Binding-site contacts:
Ligand atom C6 contacts residue PHE287 of chain 1.A at 3.5 Å (hydrophobic).
Ligand atom C11 contacts residue PHE287 of chain 1.A at 4.0 Å (hydrophobic).
Ligand atom N8 contacts residue TYR80 of chain 1.A at 3.9 Å.
Ligand atom N7 contacts residue PHE287 of chain 1.A at 3.9 Å.
Ligand atom C18 contacts residue ASN129 of chain 1.A at 3.8 Å.
Ligand atom C20 contacts residue ASN129 of chain 1.A at 4.0 Å.
Ligand atom O19 contacts residue ASN129 of chain 1.A at 3.2 Å (h-bond).
Ligand atom C21 contacts residue PHE255 of chain 1.A at 3.3 Å (hydrophobic).
Ligand atom N7 contacts residue ILE251 of chain 1.A at 3.8 Å.
Ligand atom N5 contacts residue ILE251 of chain 1.A at 4.0 Å.
Ligand atom C14 contacts residue GLN284 of chain 1.A at 3.5 Å.
Ligand atom C29 contacts residue ASP233 of chain 1.A at 3.2 Å.
Ligand atom C10 contacts residue PHE287 of chain 1.A at 3.6 Å (hydrophobic).
Ligand atom C21 contacts residue MET272 of chain 1.A at 4.0 Å (hydrophobic).
Ligand atom C20 contacts residue PHE255 of chain 1.A at 3.8 Å (hydrophobic).
Ligand atom N2 contacts residue PHE287 of chain 1.A at 3.6 Å.
Ligand atom C32 contacts residue THR230 of chain 1.A at 3.9 Å.
Ligand atom C13 contacts residue PHE287 of chain 1.A at 4.0 Å (hydrophobic).
Ligand atom N5 contacts residue PHE287 of chain 1.A at 3.6 Å.
Ligand atom N8 contacts residue LEU234 of chain 1.A at 3.7 Å.
Ligand atom C10 contacts residue PHE255 of chain 1.A at 4.0 Å (hydrophobic).
Ligand atom N8 contacts residue ILE251 of chain 1.A at 4.0 Å.
Ligand atom C11 contacts residue MET272 of chain 1.A at 3.9 Å (hydrophobic).
Ligand atom C31 contacts residue THR230 of chain 1.A at 4.0 Å.
Ligand atom C3 contacts residue PHE287 of chain 1.A at 3.5 Å (hydrophobic).
Ligand atom O28 contacts residue THR193 of chain 1.A at 3.3 Å (h-bond).
Ligand atom C6 contacts residue GLN284 of chain 1.A at 3.8 Å.
Ligand atom C1 contacts residue ILE251 of chain 1.A at 3.8 Å (hydrophobic).
Ligand atom N24 contacts residue HIS81 of chain 1.A at 3.9 Å.
Ligand atom C4 contacts residue PHE287 of chain 1.A at 3.4 Å (hydrophobic).
Ligand atom N5 contacts residue GLN284 of chain 1.A at 3.2 Å (h-bond).
Ligand atom C14 contacts residue GLN237 of chain 1.A at 3.6 Å.
Ligand atom C30 contacts residue THR193 of chain 1.A at 3.6 Å.
Ligand atom C17 contacts residue MET272 of chain 1.A at 4.0 Å (hydrophobic).
Ligand atom O19 contacts residue MET273 of chain 1.A at 3.3 Å.
Ligand atom C20 contacts residue MET273 of chain 1.A at 3.6 Å (hydrophobic).
Ligand atom C1 contacts residue PHE287 of chain 1.A at 3.5 Å (hydrophobic).
Ligand atom C14 contacts residue PHE287 of chain 1.A at 3.6 Å (hydrophobic).
Ligand atom O28 contacts residue ASP233 of chain 1.A at 3.9 Å.
Ligand atom C29 contacts residue THR193 of chain 1.A at 3.2 Å.

This protein binds this small molecule.
Small molecule (SMILES): CCCCOc1cncc(-c2nnc3c(C)nc4ccc(CN5CCOCC5)cc4n23)c1

Sequence of chain 1.A:
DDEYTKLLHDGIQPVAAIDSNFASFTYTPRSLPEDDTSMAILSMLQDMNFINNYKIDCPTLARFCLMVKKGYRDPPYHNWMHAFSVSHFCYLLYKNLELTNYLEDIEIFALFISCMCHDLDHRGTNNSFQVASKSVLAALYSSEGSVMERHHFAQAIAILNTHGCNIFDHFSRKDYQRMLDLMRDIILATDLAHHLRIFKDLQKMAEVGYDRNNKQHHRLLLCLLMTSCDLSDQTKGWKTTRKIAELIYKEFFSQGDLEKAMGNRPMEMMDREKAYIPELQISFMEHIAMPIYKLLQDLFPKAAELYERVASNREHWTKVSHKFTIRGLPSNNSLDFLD